Binding-site contacts:
Ligand atom C2 contacts residue ASN1099 of chain 1.B at 2.3 Å.
Ligand atom C1 contacts residue SER1102 of chain 1.B at 4.3 Å.
Ligand atom N2 contacts residue ASN1099 of chain 1.B at 2.7 Å (h-bond).
Ligand atom O5 contacts residue ASN1099 of chain 1.B at 2.4 Å (h-bond).
Ligand atom O5 contacts residue PHE1104 of chain 1.B at 3.5 Å.
Ligand atom C1 contacts residue PHE1104 of chain 1.B at 4.3 Å (hydrophobic).
Ligand atom C3 contacts residue ASN1099 of chain 1.B at 3.6 Å.
Ligand atom C5 contacts residue SER1102 of chain 1.B at 4.1 Å.
Ligand atom C5 contacts residue PHE1104 of chain 1.B at 4.3 Å (hydrophobic).
Ligand atom C6 contacts residue SER1102 of chain 1.B at 4.1 Å.
Ligand atom C2 contacts residue GLY1100 of chain 1.B at 4.3 Å.
Ligand atom C8 contacts residue GLY1100 of chain 1.B at 4.0 Å.
Ligand atom N2 contacts residue GLY1100 of chain 1.B at 3.8 Å.
Ligand atom C4 contacts residue ASN1099 of chain 1.B at 4.1 Å.
Ligand atom O7 contacts residue ASN1099 of chain 1.B at 3.1 Å (h-bond).
Ligand atom C6 contacts residue PHE1104 of chain 1.B at 3.8 Å (hydrophobic).
Ligand atom C8 contacts residue ASN1099 of chain 1.B at 4.2 Å.
Ligand atom C3 contacts residue GLY1100 of chain 1.B at 4.3 Å.
Ligand atom C5 contacts residue ASN1099 of chain 1.B at 3.6 Å.
Ligand atom C1 contacts residue ASN1099 of chain 1.B at 1.4 Å.
Ligand atom C7 contacts residue GLY1100 of chain 1.B at 4.0 Å.
Ligand atom O6 contacts residue PHE1104 of chain 1.B at 3.5 Å.
Ligand atom O5 contacts residue SER1102 of chain 1.B at 3.8 Å.
Ligand atom C7 contacts residue ASN1099 of chain 1.B at 3.1 Å.
Ligand atom C1 contacts residue GLY1100 of chain 1.B at 3.7 Å.

The small molecule below binds the protein below.
Small molecule (SMILES): CC(=O)N[C@H]1[C@H](O[C@H]2[C@H](O)[C@@H](NC(C)=O)CO[C@@H]2CO)O[C@H](CO)[C@@H](O[C@@H]2O[C@H](CO[C@H]3O[C@H](CO)[C@@H](O)[C@H](O)[C@@H]3O)[C@@H](O)[C@H](O)[C@@H]2O)[C@@H]1O

Sequence of chain 1.B:
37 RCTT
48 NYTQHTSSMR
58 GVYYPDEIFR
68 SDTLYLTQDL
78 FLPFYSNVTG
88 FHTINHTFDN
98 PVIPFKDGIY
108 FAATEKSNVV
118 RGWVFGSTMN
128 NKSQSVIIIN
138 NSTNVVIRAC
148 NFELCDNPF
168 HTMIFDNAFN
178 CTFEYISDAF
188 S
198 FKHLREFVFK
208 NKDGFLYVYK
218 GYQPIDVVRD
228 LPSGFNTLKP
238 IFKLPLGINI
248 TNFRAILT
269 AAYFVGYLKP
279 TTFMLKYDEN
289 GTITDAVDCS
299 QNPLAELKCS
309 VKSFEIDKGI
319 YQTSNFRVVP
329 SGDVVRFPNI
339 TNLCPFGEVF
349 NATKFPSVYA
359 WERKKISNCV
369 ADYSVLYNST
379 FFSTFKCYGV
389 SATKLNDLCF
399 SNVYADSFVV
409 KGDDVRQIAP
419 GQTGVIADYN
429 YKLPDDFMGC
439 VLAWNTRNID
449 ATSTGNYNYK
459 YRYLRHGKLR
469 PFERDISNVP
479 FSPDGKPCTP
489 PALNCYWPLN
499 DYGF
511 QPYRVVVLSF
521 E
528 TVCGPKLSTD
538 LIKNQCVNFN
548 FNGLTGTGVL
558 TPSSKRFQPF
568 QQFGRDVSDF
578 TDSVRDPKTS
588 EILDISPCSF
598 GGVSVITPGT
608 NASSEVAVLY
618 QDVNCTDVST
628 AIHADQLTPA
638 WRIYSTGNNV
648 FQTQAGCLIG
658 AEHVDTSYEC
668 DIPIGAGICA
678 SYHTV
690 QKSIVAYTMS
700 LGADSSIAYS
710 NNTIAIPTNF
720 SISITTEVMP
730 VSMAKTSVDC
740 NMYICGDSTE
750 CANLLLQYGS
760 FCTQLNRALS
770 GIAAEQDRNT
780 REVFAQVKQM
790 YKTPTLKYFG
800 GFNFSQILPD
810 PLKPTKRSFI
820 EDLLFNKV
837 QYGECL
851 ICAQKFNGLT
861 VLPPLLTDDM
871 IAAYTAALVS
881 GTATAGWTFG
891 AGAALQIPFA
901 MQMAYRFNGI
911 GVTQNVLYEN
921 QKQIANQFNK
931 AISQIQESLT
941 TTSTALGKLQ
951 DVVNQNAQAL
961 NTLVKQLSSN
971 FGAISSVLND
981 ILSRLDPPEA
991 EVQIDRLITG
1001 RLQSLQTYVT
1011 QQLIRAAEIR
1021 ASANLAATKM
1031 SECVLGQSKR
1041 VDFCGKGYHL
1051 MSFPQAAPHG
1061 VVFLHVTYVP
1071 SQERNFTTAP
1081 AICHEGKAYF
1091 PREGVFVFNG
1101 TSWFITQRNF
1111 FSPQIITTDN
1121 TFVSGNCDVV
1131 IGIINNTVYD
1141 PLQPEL